Sequence of chain 3.A:
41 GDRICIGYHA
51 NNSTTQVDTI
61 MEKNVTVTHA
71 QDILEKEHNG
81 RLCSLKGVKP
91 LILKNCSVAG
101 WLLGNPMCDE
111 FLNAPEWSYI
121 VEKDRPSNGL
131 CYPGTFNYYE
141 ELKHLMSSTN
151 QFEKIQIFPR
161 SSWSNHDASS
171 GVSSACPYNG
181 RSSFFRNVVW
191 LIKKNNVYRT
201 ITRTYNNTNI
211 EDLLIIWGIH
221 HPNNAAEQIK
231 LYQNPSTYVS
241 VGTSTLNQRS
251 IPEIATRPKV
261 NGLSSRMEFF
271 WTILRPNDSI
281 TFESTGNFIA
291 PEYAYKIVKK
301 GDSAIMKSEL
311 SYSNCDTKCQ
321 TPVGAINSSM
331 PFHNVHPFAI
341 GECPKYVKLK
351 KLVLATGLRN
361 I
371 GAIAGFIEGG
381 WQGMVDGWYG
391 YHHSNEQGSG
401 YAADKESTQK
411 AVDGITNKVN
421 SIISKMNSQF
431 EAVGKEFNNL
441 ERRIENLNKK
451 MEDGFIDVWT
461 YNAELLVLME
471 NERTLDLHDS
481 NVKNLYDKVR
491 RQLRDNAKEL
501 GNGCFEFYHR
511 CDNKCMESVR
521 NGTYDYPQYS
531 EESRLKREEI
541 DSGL

Binding-site contacts:
Ligand atom C11 contacts residue TRP190 of chain 3.A at 3.2 Å (hydrophobic).
Ligand atom C11 contacts residue SER170 of chain 3.A at 3.3 Å.
Ligand atom C9 contacts residue LEU263 of chain 3.A at 3.4 Å (hydrophobic).
Ligand atom C10 contacts residue SER170 of chain 3.A at 3.7 Å.
Ligand atom O8 contacts residue SER173 of chain 3.A at 3.0 Å (h-bond).
Ligand atom O10 contacts residue LYS230 of chain 3.A at 3.9 Å.
Ligand atom C11 contacts residue ILE192 of chain 3.A at 3.3 Å (hydrophobic).
Ligand atom O8 contacts residue LEU263 of chain 3.A at 4.2 Å.
Ligand atom O9 contacts residue LEU263 of chain 3.A at 3.1 Å.
Ligand atom C6 contacts residue VAL172 of chain 3.A at 3.6 Å (hydrophobic).
Ligand atom C6 contacts residue SER173 of chain 3.A at 4.4 Å.
Ligand atom N5 contacts residue SER170 of chain 3.A at 3.5 Å (h-bond).
Ligand atom O1B contacts residue SER182 of chain 3.A at 3.2 Å (h-bond).
Ligand atom C10 contacts residue LEU231 of chain 3.A at 4.3 Å (hydrophobic).
Ligand atom C11 contacts residue VAL172 of chain 3.A at 3.5 Å (hydrophobic).
Ligand atom C8 contacts residue SER174 of chain 3.A at 4.4 Å.
Ligand atom O1A contacts residue SER182 of chain 3.A at 3.7 Å.
Ligand atom O4 contacts residue SER170 of chain 3.A at 3.2 Å (h-bond).
Ligand atom O1A contacts residue VAL172 of chain 3.A at 4.3 Å.
Ligand atom C10 contacts residue ILE192 of chain 3.A at 4.2 Å (hydrophobic).
Ligand atom O10 contacts residue LEU231 of chain 3.A at 3.5 Å.
Ligand atom O1B contacts residue SER173 of chain 3.A at 4.2 Å.
Ligand atom O4 contacts residue VAL172 of chain 3.A at 4.4 Å.
Ligand atom O1B contacts residue SER174 of chain 3.A at 3.7 Å.
Ligand atom O8 contacts residue SER174 of chain 3.A at 3.1 Å (h-bond).
Ligand atom C7 contacts residue VAL172 of chain 3.A at 3.9 Å (hydrophobic).
Ligand atom C5 contacts residue VAL172 of chain 3.A at 3.6 Å (hydrophobic).
Ligand atom N5 contacts residue VAL172 of chain 3.A at 2.8 Å (h-bond).
Ligand atom C1 contacts residue SER182 of chain 3.A at 3.8 Å.
Ligand atom C8 contacts residue SER173 of chain 3.A at 4.1 Å.
Ligand atom C4 contacts residue SER170 of chain 3.A at 4.1 Å.
Ligand atom O9 contacts residue TRP190 of chain 3.A at 4.2 Å.
Ligand atom O9 contacts residue TYR132 of chain 3.A at 4.0 Å.
Ligand atom C10 contacts residue VAL172 of chain 3.A at 3.6 Å (hydrophobic).
Ligand atom C9 contacts residue SER173 of chain 3.A at 4.2 Å.
Ligand atom C11 contacts residue GLY171 of chain 3.A at 3.7 Å.
Ligand atom C10 contacts residue TRP190 of chain 3.A at 4.2 Å (hydrophobic).
Ligand atom O9 contacts residue SER173 of chain 3.A at 3.9 Å.
Ligand atom C4 contacts residue VAL172 of chain 3.A at 4.0 Å (hydrophobic).
Ligand atom O10 contacts residue ILE192 of chain 3.A at 4.3 Å.

The small molecule below binds the protein below.
Small molecule (SMILES): CC(=O)N[C@H]1[C@H]([C@H](O)[C@H](O)CO)O[C@@](O)(C(=O)O)C[C@@H]1O